Binding-site contacts:
Ligand atom C4 contacts residue TYR341 of chain 1.B at 4.1 Å (hydrophobic).
Ligand atom N3 contacts residue ASP343 of chain 1.B at 3.3 Å (salt-bridge).
Ligand atom C5' contacts residue THR306 of chain 1.B at 3.6 Å.
Ligand atom O4 contacts residue LEU391 of chain 1.B at 3.9 Å.
Ligand atom C1' contacts residue THR306 of chain 1.B at 3.9 Å.
Ligand atom O3' contacts residue SER300 of chain 1.B at 4.4 Å.
Ligand atom O4' contacts residue GLY342 of chain 1.B at 4.2 Å.
Ligand atom O3' contacts residue THR305 of chain 1.B at 4.5 Å.
Ligand atom N1 contacts residue TYR341 of chain 1.B at 4.0 Å.
Ligand atom S2 contacts residue ASN309 of chain 1.B at 4.4 Å.
Ligand atom C6 contacts residue TYR341 of chain 1.B at 3.4 Å (hydrophobic).
Ligand atom C5' contacts residue ASN309 of chain 1.B at 3.0 Å.
Ligand atom O5' contacts residue GLY342 of chain 1.B at 3.0 Å.
Ligand atom S2 contacts residue GLY342 of chain 1.B at 4.0 Å.
Ligand atom N3 contacts residue TYR341 of chain 1.B at 3.7 Å.
Ligand atom S2 contacts residue TYR341 of chain 1.B at 4.5 Å.
Ligand atom O4 contacts residue ASP344 of chain 1.B at 3.8 Å.
Ligand atom C5 contacts residue TYR341 of chain 1.B at 3.6 Å (hydrophobic).
Ligand atom C4 contacts residue ASP343 of chain 1.B at 4.3 Å.
Ligand atom C4' contacts residue ASN309 of chain 1.B at 4.4 Å.
Ligand atom C2 contacts residue TYR341 of chain 1.B at 4.0 Å (hydrophobic).
Ligand atom C4' contacts residue THR305 of chain 1.B at 4.5 Å.
Ligand atom O3' contacts residue ASP247 of chain 1.B at 4.2 Å.
Ligand atom O5' contacts residue ASP343 of chain 1.B at 4.2 Å.
Ligand atom O4' contacts residue THR306 of chain 1.B at 3.2 Å.
Ligand atom O5' contacts residue THR306 of chain 1.B at 4.2 Å.
Ligand atom O4 contacts residue ASP343 of chain 1.B at 4.4 Å.
Ligand atom C5' contacts residue GLY342 of chain 1.B at 4.3 Å.
Ligand atom O5' contacts residue ASP247 of chain 1.B at 4.5 Å.
Ligand atom C4' contacts residue THR306 of chain 1.B at 3.5 Å.
Ligand atom S2 contacts residue ASP343 of chain 1.B at 3.4 Å (salt-bridge).
Ligand atom C2 contacts residue ASP343 of chain 1.B at 3.8 Å.
Ligand atom C5' contacts residue THR305 of chain 1.B at 4.0 Å.
Ligand atom O5' contacts residue ASN309 of chain 1.B at 2.3 Å (h-bond).
Ligand atom O4 contacts residue TYR341 of chain 1.B at 4.4 Å.

This protein binds this small molecule.
Small molecule (SMILES): O=c1ccn([C@@H]2O[C@H](CO)[C@@H](O)[C@H]2O)c(=S)[nH]1

Sequence of chain 1.B:
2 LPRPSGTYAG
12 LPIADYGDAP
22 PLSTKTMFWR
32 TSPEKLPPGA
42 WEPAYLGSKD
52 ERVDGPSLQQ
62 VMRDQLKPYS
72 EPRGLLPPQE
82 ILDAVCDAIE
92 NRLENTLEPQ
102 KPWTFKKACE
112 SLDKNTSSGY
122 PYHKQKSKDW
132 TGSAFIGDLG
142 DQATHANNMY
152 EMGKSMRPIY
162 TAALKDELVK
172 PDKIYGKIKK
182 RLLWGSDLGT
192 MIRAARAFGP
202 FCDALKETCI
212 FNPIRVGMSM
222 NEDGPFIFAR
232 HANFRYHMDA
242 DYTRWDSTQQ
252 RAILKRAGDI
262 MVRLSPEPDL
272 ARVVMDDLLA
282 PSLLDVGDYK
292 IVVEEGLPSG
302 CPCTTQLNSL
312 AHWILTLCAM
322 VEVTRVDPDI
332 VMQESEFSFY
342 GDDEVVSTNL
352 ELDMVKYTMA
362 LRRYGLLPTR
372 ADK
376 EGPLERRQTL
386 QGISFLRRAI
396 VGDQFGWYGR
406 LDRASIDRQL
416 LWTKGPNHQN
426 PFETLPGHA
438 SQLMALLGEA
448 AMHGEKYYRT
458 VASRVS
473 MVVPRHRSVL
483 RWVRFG